Sequence of chain 1.B:
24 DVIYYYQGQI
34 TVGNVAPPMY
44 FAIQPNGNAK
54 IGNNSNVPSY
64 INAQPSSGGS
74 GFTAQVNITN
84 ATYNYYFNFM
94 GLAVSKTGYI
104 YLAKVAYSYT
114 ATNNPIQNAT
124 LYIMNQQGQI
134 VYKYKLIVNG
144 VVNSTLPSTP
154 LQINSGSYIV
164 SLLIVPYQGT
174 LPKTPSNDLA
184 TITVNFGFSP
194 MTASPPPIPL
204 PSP

Sequence of chain 1.A:
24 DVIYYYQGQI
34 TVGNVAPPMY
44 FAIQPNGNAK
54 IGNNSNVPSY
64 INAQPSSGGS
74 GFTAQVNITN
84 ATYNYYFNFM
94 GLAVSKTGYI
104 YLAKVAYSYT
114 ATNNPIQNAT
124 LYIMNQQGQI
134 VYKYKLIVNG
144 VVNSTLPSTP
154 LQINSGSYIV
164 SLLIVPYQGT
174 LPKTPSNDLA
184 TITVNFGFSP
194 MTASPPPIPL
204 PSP

Binding-site contacts:
Ligand atom O5 contacts residue PRO199 of chain 1.B at 3.7 Å.
Ligand atom C1 contacts residue ALA52 of chain 1.A at 3.7 Å (hydrophobic).
Ligand atom O6 contacts residue ASN91 of chain 1.A at 3.3 Å (h-bond).
Ligand atom C3 contacts residue GLN130 of chain 1.A at 3.5 Å.
Ligand atom O6 contacts residue PRO199 of chain 1.B at 3.8 Å.
Ligand atom O6 contacts residue PRO198 of chain 1.B at 3.7 Å.
Ligand atom O6 contacts residue ILE162 of chain 1.A at 3.4 Å.
Ligand atom O7 contacts residue ILE201 of chain 1.B at 3.8 Å.
Ligand atom C6 contacts residue ASN91 of chain 1.A at 3.3 Å.
Ligand atom O4 contacts residue SER197 of chain 1.B at 3.1 Å (h-bond).
Ligand atom C8 contacts residue GLY131 of chain 1.A at 3.6 Å.
Ligand atom C1 contacts residue ASN56 of chain 1.A at 1.4 Å.
Ligand atom C5 contacts residue ASN56 of chain 1.A at 3.7 Å.
Ligand atom C1 contacts residue PRO199 of chain 1.B at 4.1 Å (hydrophobic).
Ligand atom C5 contacts residue ASN91 of chain 1.A at 3.5 Å.
Ligand atom O5 contacts residue ASN91 of chain 1.A at 3.3 Å (h-bond).
Ligand atom O5 contacts residue ALA52 of chain 1.A at 3.7 Å.
Ligand atom C8 contacts residue GLN129 of chain 1.A at 3.6 Å.
Ligand atom O3 contacts residue PRO199 of chain 1.B at 4.1 Å.
Ligand atom C3 contacts residue PRO199 of chain 1.B at 4.1 Å (hydrophobic).
Ligand atom C8 contacts residue PHE90 of chain 1.A at 4.0 Å (hydrophobic).
Ligand atom C5 contacts residue LYS53 of chain 1.A at 4.1 Å.
Ligand atom C6 contacts residue LYS53 of chain 1.A at 3.1 Å.
Ligand atom O6 contacts residue PHE90 of chain 1.A at 3.4 Å.
Ligand atom C2 contacts residue ASN56 of chain 1.A at 2.5 Å.
Ligand atom O6 contacts residue LYS53 of chain 1.A at 3.8 Å.
Ligand atom O5 contacts residue LYS53 of chain 1.A at 3.5 Å.
Ligand atom N2 contacts residue ASN56 of chain 1.A at 2.8 Å (h-bond).
Ligand atom C6 contacts residue SER197 of chain 1.B at 3.6 Å.
Ligand atom O2 contacts residue GLN130 of chain 1.A at 3.9 Å.
Ligand atom C8 contacts residue GLN130 of chain 1.A at 3.5 Å.
Ligand atom C7 contacts residue ASN56 of chain 1.A at 3.1 Å.
Ligand atom O4 contacts residue PRO199 of chain 1.B at 3.6 Å.
Ligand atom O7 contacts residue ASN56 of chain 1.A at 3.2 Å (h-bond).
Ligand atom C3 contacts residue ASN56 of chain 1.A at 3.8 Å.
Ligand atom O5 contacts residue ASN56 of chain 1.A at 2.4 Å (h-bond).
Ligand atom O7 contacts residue ALA52 of chain 1.A at 3.5 Å (h-bond).
Ligand atom O4 contacts residue GLN130 of chain 1.A at 3.7 Å.
Ligand atom O1S6 contacts residue GLN130 of chain 1.A at 4.0 Å.
Ligand atom C4 contacts residue GLN130 of chain 1.A at 4.1 Å.

The small molecule below binds the protein below.
Small molecule (SMILES): CC(=O)N[C@H]1[C@H](O[C@H]2[C@H](O)[C@@H](NC(C)=O)CO[C@@H]2CO)O[C@H](CO[C@H]2O[C@H](CO)[C@@H](O)[C@H](O)[C@@H]2O)[C@@H](O[C@H]2O[C@H](CO)[C@@H](O)[C@H](O)[C@@H]2O)[C@@H]1O[C@@H]1O[C@H](CS(=O)(=O)O)[C@@H](O[C@@H]2O[C@H](CO)[C@@H](O)[C@H](O)[C@H]2O)[C@H](O)[C@H]1O